Binding-site contacts:
Ligand atom N2 contacts residue GLY339 of chain 1.E at 4.2 Å.
Ligand atom C7 contacts residue GLY339 of chain 1.E at 4.0 Å.
Ligand atom O6 contacts residue SER373 of chain 1.E at 3.3 Å.
Ligand atom C3 contacts residue ASN343 of chain 1.E at 3.5 Å.
Ligand atom N2 contacts residue ASN343 of chain 1.E at 3.9 Å.
Ligand atom C5 contacts residue SER373 of chain 1.E at 3.9 Å.
Ligand atom C6 contacts residue ASN343 of chain 1.E at 3.2 Å.
Ligand atom C8 contacts residue PHE338 of chain 1.E at 4.1 Å (hydrophobic).
Ligand atom C6 contacts residue SER373 of chain 1.E at 3.6 Å.
Ligand atom C8 contacts residue LEU368 of chain 1.E at 4.3 Å (hydrophobic).
Ligand atom C4 contacts residue ASN343 of chain 1.E at 3.0 Å.
Ligand atom O5 contacts residue ASN343 of chain 1.E at 2.1 Å (h-bond).
Ligand atom C5 contacts residue ASN343 of chain 1.E at 2.9 Å.
Ligand atom C2 contacts residue ASN343 of chain 1.E at 2.9 Å.
Ligand atom O7 contacts residue ASN343 of chain 1.E at 3.8 Å.
Ligand atom O5 contacts residue SER373 of chain 1.E at 4.5 Å.
Ligand atom C2 contacts residue GLY339 of chain 1.E at 4.4 Å.
Ligand atom O7 contacts residue GLY339 of chain 1.E at 3.9 Å.
Ligand atom O3 contacts residue ASN343 of chain 1.E at 4.3 Å.
Ligand atom O4 contacts residue ASN343 of chain 1.E at 4.2 Å.
Ligand atom C1 contacts residue ASN343 of chain 1.E at 1.5 Å.

This small molecule binds to this protein.
Small molecule (SMILES): CC(=O)N[C@H]1[C@H](O[C@H]2[C@H](O)[C@@H](NC(C)=O)CO[C@@H]2CO)O[C@H](CO)[C@@H](O)[C@@H]1O

Sequence of chain 1.E:
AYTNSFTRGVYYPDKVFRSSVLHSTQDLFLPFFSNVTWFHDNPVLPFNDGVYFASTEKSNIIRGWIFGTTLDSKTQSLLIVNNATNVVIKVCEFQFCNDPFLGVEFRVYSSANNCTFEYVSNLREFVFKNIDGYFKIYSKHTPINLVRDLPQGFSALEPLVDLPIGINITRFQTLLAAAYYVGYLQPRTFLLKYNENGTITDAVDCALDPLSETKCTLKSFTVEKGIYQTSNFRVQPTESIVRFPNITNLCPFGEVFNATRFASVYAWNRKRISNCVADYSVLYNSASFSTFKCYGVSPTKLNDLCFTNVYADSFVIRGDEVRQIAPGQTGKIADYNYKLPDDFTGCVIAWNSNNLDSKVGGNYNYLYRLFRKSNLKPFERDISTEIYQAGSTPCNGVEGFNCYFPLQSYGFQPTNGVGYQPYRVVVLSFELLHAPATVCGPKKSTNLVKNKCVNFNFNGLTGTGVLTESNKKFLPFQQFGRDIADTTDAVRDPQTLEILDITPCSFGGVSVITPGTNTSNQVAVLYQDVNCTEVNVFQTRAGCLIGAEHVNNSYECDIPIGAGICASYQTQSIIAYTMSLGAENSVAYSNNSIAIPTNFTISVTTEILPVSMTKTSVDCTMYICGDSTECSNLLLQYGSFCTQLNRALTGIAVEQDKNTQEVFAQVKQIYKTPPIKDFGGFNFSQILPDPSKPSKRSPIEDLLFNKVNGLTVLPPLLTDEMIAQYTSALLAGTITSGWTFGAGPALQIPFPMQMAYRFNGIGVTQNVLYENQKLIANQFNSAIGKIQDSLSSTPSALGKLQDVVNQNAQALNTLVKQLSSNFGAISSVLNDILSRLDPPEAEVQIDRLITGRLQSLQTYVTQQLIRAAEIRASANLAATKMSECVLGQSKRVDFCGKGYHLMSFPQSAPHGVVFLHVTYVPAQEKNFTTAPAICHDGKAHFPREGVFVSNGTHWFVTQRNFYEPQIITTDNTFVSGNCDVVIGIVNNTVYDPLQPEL